This protein binds this small molecule.
Small molecule (SMILES): Nc1ccn([C@H]2C[C@H](O)[C@@H](COP(=O)(O)O)O2)c(=O)n1

Binding-site contacts:
Ligand atom N3 contacts residue TRP201 of chain 30.A at 3.6 Å.
Ligand atom N1 contacts residue TRP201 of chain 30.A at 4.0 Å.
Ligand atom N4 contacts residue TRP201 of chain 30.A at 3.8 Å.
Ligand atom O2 contacts residue LYS682 of chain 30.A at 4.2 Å.
Ligand atom O2 contacts residue LEU197 of chain 30.A at 4.0 Å.
Ligand atom C5' contacts residue TRP201 of chain 30.A at 3.5 Å (hydrophobic).
Ligand atom C2 contacts residue TRP201 of chain 30.A at 3.9 Å (hydrophobic).
Ligand atom O2 contacts residue TRP201 of chain 30.A at 4.3 Å.
Ligand atom N4 contacts residue ASP199 of chain 30.A at 4.0 Å.
Ligand atom C1' contacts residue LYS682 of chain 30.A at 4.5 Å.
Ligand atom C4 contacts residue TRP201 of chain 30.A at 3.3 Å (hydrophobic).
Ligand atom C3' contacts residue LYS682 of chain 30.A at 3.8 Å.
Ligand atom N4 contacts residue GLY198 of chain 30.A at 3.8 Å.
Ligand atom C4' contacts residue TRP201 of chain 30.A at 4.3 Å (hydrophobic).
Ligand atom C3' contacts residue TRP201 of chain 30.A at 4.1 Å (hydrophobic).
Ligand atom O4' contacts residue TRP201 of chain 30.A at 4.5 Å.
Ligand atom O3' contacts residue LYS682 of chain 30.A at 3.1 Å (salt-bridge).
Ligand atom C5 contacts residue TRP201 of chain 30.A at 3.4 Å (hydrophobic).
Ligand atom O5' contacts residue TRP201 of chain 30.A at 3.6 Å.
Ligand atom C2' contacts residue TRP201 of chain 30.A at 3.6 Å (hydrophobic).
Ligand atom C6 contacts residue TRP201 of chain 30.A at 3.5 Å (hydrophobic).
Ligand atom C2' contacts residue LYS682 of chain 30.A at 3.6 Å.
Ligand atom OP1 contacts residue PRO423 of chain 30.A at 3.6 Å.
Ligand atom C1' contacts residue TRP201 of chain 30.A at 4.5 Å (hydrophobic).

Sequence of chain 30.A:
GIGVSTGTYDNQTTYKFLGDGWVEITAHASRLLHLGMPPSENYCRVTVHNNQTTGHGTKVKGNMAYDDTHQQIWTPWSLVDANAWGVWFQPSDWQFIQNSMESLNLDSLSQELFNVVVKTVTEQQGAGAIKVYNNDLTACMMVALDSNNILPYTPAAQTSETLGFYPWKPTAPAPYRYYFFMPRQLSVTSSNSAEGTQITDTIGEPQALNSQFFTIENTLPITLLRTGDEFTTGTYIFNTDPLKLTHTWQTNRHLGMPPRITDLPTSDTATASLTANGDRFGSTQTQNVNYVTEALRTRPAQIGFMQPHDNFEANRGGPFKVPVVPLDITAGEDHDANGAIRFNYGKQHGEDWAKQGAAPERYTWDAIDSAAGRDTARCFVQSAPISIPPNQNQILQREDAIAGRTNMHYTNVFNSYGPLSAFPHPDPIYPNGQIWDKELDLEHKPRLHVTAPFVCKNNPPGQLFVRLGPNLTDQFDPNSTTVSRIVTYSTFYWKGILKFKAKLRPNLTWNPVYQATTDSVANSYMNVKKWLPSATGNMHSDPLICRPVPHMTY